This protein binds this small molecule.
Small molecule (SMILES): CC(=O)N[C@@H]1[C@@H](O)[C@H](O)[C@@H](CO)O[C@H]1O

Sequence of chain 1.B:
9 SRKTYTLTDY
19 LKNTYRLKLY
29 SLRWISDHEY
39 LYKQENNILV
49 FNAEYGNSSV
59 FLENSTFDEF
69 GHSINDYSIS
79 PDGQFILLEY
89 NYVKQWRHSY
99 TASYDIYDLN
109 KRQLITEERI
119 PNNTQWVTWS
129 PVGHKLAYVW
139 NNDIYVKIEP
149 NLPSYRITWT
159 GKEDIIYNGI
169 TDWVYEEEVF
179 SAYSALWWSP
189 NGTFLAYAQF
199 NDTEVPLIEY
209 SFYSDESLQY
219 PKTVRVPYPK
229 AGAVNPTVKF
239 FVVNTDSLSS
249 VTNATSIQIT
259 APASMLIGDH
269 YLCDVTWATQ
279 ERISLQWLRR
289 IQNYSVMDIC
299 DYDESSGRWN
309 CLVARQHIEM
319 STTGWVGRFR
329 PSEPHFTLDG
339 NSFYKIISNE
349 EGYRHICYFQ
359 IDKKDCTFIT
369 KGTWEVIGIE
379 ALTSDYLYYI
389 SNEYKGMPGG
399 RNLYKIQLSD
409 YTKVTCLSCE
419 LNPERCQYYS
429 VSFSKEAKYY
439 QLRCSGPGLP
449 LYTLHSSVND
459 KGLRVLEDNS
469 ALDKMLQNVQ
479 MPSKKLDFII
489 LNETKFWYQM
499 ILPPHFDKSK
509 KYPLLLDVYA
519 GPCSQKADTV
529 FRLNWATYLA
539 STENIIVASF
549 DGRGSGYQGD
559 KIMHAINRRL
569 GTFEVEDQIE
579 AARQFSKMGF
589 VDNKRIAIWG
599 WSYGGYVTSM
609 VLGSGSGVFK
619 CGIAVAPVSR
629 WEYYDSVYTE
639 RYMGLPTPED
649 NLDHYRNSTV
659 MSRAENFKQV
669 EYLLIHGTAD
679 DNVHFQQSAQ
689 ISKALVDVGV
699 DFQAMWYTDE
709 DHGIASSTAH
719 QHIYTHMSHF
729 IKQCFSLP

Binding-site contacts:
Ligand atom O6 contacts residue THR201 of chain 1.B at 4.0 Å.
Ligand atom C8 contacts residue ASN199 of chain 1.B at 4.5 Å.
Ligand atom O7 contacts residue LYS237 of chain 1.B at 4.4 Å.
Ligand atom C1 contacts residue THR201 of chain 1.B at 3.3 Å.
Ligand atom O5 contacts residue ASN199 of chain 1.B at 2.3 Å (h-bond).
Ligand atom C3 contacts residue ASN199 of chain 1.B at 3.8 Å.
Ligand atom C7 contacts residue ASN199 of chain 1.B at 3.3 Å.
Ligand atom O6 contacts residue GLU202 of chain 1.B at 2.6 Å (salt-bridge).
Ligand atom C8 contacts residue ILE164 of chain 1.B at 3.7 Å (hydrophobic).
Ligand atom O7 contacts residue ASN199 of chain 1.B at 3.2 Å (h-bond).
Ligand atom O4 contacts residue THR201 of chain 1.B at 4.5 Å.
Ligand atom N2 contacts residue ASN199 of chain 1.B at 3.0 Å (h-bond).
Ligand atom C5 contacts residue ASN199 of chain 1.B at 3.6 Å.
Ligand atom O7 contacts residue GLN197 of chain 1.B at 4.0 Å.
Ligand atom C7 contacts residue ILE164 of chain 1.B at 3.9 Å (hydrophobic).
Ligand atom C2 contacts residue ASN199 of chain 1.B at 2.4 Å.
Ligand atom O5 contacts residue THR201 of chain 1.B at 3.3 Å (h-bond).
Ligand atom N2 contacts residue ILE164 of chain 1.B at 4.0 Å.
Ligand atom C1 contacts residue ILE164 of chain 1.B at 4.3 Å (hydrophobic).
Ligand atom C1 contacts residue ASN199 of chain 1.B at 1.5 Å.
Ligand atom C5 contacts residue THR201 of chain 1.B at 3.7 Å.
Ligand atom C4 contacts residue ASN199 of chain 1.B at 4.2 Å.
Ligand atom C6 contacts residue GLU202 of chain 1.B at 3.8 Å.